A protein and the small-molecule ligand that binds it are described below.
Small molecule (SMILES): Cc1cc(CCCOc2c(C)cc(-c3noc(C(F)(F)F)n3)cc2C)on1

Binding-site contacts:
Ligand atom C3A contacts residue LEU217 of chain 14.A at 3.6 Å (hydrophobic).
Ligand atom C6B contacts residue ILE98 of chain 14.A at 3.7 Å (hydrophobic).
Ligand atom O1B contacts residue ILE98 of chain 14.A at 3.3 Å.
Ligand atom F3 contacts residue TYR142 of chain 14.A at 3.8 Å.
Ligand atom CM3 contacts residue ASN212 of chain 14.A at 3.4 Å.
Ligand atom C6B contacts residue LEU181 of chain 14.A at 3.3 Å (hydrophobic).
Ligand atom CM2 contacts residue ILE122 of chain 14.A at 3.8 Å (hydrophobic).
Ligand atom CM4 contacts residue PHE179 of chain 14.A at 3.5 Å (hydrophobic).
Ligand atom O1 contacts residue MET214 of chain 14.A at 3.5 Å (h-bond).
Ligand atom F3 contacts residue VAL168 of chain 14.A at 3.0 Å.
Ligand atom O1A contacts residue LEU217 of chain 14.A at 3.0 Å.
Ligand atom N1A contacts residue MET124 of chain 14.A at 3.5 Å.
Ligand atom C5B contacts residue ILE98 of chain 14.A at 3.5 Å (hydrophobic).
Ligand atom N1A contacts residue PHE179 of chain 14.A at 3.6 Å.
Ligand atom C3A contacts residue PHE179 of chain 14.A at 3.1 Å (hydrophobic).
Ligand atom F1 contacts residue ALA166 of chain 14.A at 3.6 Å.
Ligand atom C4 contacts residue TYR190 of chain 14.A at 3.6 Å (hydrophobic).
Ligand atom C2B contacts residue ILE98 of chain 14.A at 3.7 Å (hydrophobic).
Ligand atom N2 contacts residue MET214 of chain 14.A at 3.8 Å.
Ligand atom C5B contacts residue LEU181 of chain 14.A at 3.5 Å (hydrophobic).
Ligand atom O1A contacts residue PHE179 of chain 14.A at 3.3 Å.
Ligand atom N1A contacts residue LEU217 of chain 14.A at 3.3 Å.
Ligand atom CM6 contacts residue LEU184 of chain 14.A at 3.4 Å (hydrophobic).
Ligand atom F1 contacts residue TYR144 of chain 14.A at 3.3 Å.
Ligand atom N3A contacts residue TYR144 of chain 14.A at 3.5 Å.
Ligand atom CM4 contacts residue TYR144 of chain 14.A at 3.8 Å (hydrophobic).
Ligand atom F3 contacts residue PHE179 of chain 14.A at 3.0 Å.
Ligand atom F1 contacts residue PHE179 of chain 14.A at 3.8 Å.
Ligand atom F2 contacts residue ALA166 of chain 14.A at 3.5 Å.
Ligand atom F2 contacts residue TYR144 of chain 14.A at 3.0 Å.
Ligand atom C4 contacts residue LEU100 of chain 14.A at 3.7 Å (hydrophobic).
Ligand atom O1A contacts residue MET124 of chain 14.A at 3.2 Å.
Ligand atom C1B contacts residue ILE98 of chain 14.A at 3.4 Å (hydrophobic).
Ligand atom CM2 contacts residue ILE77 of chain 14.A at 3.1 Å (hydrophobic).
Ligand atom C2A contacts residue PHE179 of chain 14.A at 3.6 Å (hydrophobic).
Ligand atom F2 contacts residue TYR142 of chain 14.A at 2.8 Å.
Ligand atom C4B contacts residue ILE98 of chain 14.A at 3.8 Å (hydrophobic).
Ligand atom CM6 contacts residue LEU181 of chain 14.A at 3.5 Å (hydrophobic).
Ligand atom F2 contacts residue MET143 of chain 14.A at 3.3 Å.
Ligand atom N3A contacts residue PHE179 of chain 14.A at 3.4 Å.

Sequence of chain 14.A:
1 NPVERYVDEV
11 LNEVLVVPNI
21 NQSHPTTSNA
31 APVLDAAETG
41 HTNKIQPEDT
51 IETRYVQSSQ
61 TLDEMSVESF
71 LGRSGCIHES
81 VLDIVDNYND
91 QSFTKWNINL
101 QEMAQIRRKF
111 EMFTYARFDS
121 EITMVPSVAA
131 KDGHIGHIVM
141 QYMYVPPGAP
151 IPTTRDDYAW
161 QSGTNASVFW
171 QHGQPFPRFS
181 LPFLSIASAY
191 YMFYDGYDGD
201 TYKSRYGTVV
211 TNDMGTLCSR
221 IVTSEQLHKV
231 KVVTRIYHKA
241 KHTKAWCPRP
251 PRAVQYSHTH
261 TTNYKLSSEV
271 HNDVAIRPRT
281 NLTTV